Sequence of chain 1.C:
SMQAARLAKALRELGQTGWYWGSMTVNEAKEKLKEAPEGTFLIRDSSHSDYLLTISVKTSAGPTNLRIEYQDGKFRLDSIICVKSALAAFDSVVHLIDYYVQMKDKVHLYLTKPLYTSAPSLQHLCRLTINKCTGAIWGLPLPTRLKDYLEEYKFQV

Binding-site contacts:
Ligand atom CZ contacts residue ARG44 of chain 1.C at 3.7 Å.
Ligand atom CB contacts residue ASN65 of chain 1.C at 3.6 Å.
Ligand atom O2P contacts residue VAL26 of chain 1.C at 3.8 Å.
Ligand atom CD1 contacts residue LEU66 of chain 1.C at 3.5 Å (hydrophobic).
Ligand atom CA contacts residue ASN65 of chain 1.C at 3.6 Å.
Ligand atom CG contacts residue VAL119 of chain 1.C at 3.6 Å (hydrophobic).
Ligand atom N contacts residue ASP78 of chain 1.C at 3.3 Å (salt-bridge).
Ligand atom O contacts residue ASN65 of chain 1.C at 3.7 Å.
Ligand atom CD1 contacts residue SER79 of chain 1.C at 3.3 Å.
Ligand atom OG1 contacts residue THR64 of chain 1.C at 2.4 Å (h-bond).
Ligand atom CB contacts residue ASP78 of chain 1.C at 3.7 Å.
Ligand atom CD2 contacts residue ARG67 of chain 1.C at 3.7 Å.
Ligand atom O contacts residue THR64 of chain 1.C at 3.7 Å.
Ligand atom CB contacts residue THR64 of chain 1.C at 3.6 Å.
Ligand atom O1P contacts residue SER46 of chain 1.C at 2.8 Å (h-bond).
Ligand atom CD2 contacts residue LEU77 of chain 1.C at 3.7 Å (hydrophobic).
Ligand atom O2P contacts residue ARG44 of chain 1.C at 3.0 Å (salt-bridge).
Ligand atom O contacts residue ILE80 of chain 1.C at 3.3 Å.
Ligand atom O1P contacts residue THR54 of chain 1.C at 3.1 Å (h-bond).
Ligand atom CE2 contacts residue ARG67 of chain 1.C at 3.5 Å.
Ligand atom O3P contacts residue SER47 of chain 1.C at 3.0 Å (h-bond).
Ligand atom CD2 contacts residue ASN65 of chain 1.C at 3.7 Å.
Ligand atom C contacts residue ASN65 of chain 1.C at 3.6 Å.
Ligand atom CG1 contacts residue ASP78 of chain 1.C at 3.7 Å.
Ligand atom CE2 contacts residue ASN65 of chain 1.C at 3.6 Å.
Ligand atom CA contacts residue ASN65 of chain 1.C at 3.5 Å.
Ligand atom OH contacts residue ARG44 of chain 1.C at 2.9 Å (salt-bridge).
Ligand atom N contacts residue ASN65 of chain 1.C at 2.8 Å (h-bond).
Ligand atom O1P contacts residue SER47 of chain 1.C at 3.6 Å.
Ligand atom O2P contacts residue SER47 of chain 1.C at 2.4 Å (h-bond).
Ligand atom O contacts residue LEU66 of chain 1.C at 3.4 Å.
Ligand atom O contacts residue ASN65 of chain 1.C at 3.0 Å (h-bond).
Ligand atom O3P contacts residue ARG67 of chain 1.C at 3.1 Å (salt-bridge).
Ligand atom CD contacts residue ILE80 of chain 1.C at 3.3 Å (hydrophobic).
Ligand atom O1P contacts residue ARG67 of chain 1.C at 2.9 Å (salt-bridge).
Ligand atom O contacts residue SER79 of chain 1.C at 3.7 Å.
Ligand atom OD2 contacts residue ILE80 of chain 1.C at 3.5 Å.
Ligand atom P contacts residue SER47 of chain 1.C at 3.2 Å.
Ligand atom CG1 contacts residue SER79 of chain 1.C at 3.7 Å.
Ligand atom CE1 contacts residue VAL26 of chain 1.C at 3.8 Å (hydrophobic).

The small molecule below binds the protein below.
Small molecule (SMILES): CC[C@H](C)[C@H](NC(=O)[C@@H](NC(=O)[C@H](Cc1ccc(OP(=O)(O)O)cc1)NC(=O)[C@H](C)NC(=O)[C@H](Cc1ccccc1)NC(=O)[C@@H](N)CO)[C@@H](C)O)C(=O)N[C@@H](CC(C)C)C(=O)N[C@@H](CC(=O)O)C(=O)N1CCC[C@H]1C=O